Binding-site contacts:
Ligand atom C4 contacts residue TRP446 of chain 1.B at 4.5 Å (hydrophobic).
Ligand atom O5 contacts residue ASN439 of chain 1.B at 2.4 Å (h-bond).
Ligand atom C6 contacts residue ILE445 of chain 1.B at 4.2 Å (hydrophobic).
Ligand atom C2 contacts residue ASN439 of chain 1.B at 2.5 Å.
Ligand atom O4 contacts residue GLU447 of chain 1.B at 3.9 Å.
Ligand atom C8 contacts residue ASN439 of chain 1.B at 3.6 Å.
Ligand atom C8 contacts residue GLU447 of chain 1.B at 4.2 Å.
Ligand atom C7 contacts residue ASN439 of chain 1.B at 3.6 Å.
Ligand atom C8 contacts residue TRP446 of chain 1.B at 3.6 Å (hydrophobic).
Ligand atom C5 contacts residue TRP446 of chain 1.B at 4.0 Å (hydrophobic).
Ligand atom N2 contacts residue ASN439 of chain 1.B at 2.9 Å (h-bond).
Ligand atom C5 contacts residue GLU447 of chain 1.B at 4.2 Å.
Ligand atom C4 contacts residue ILE445 of chain 1.B at 3.8 Å (hydrophobic).
Ligand atom C1 contacts residue ILE445 of chain 1.B at 3.5 Å (hydrophobic).
Ligand atom O4 contacts residue ILE445 of chain 1.B at 4.0 Å.
Ligand atom C2 contacts residue ILE445 of chain 1.B at 4.1 Å (hydrophobic).
Ligand atom O4 contacts residue TRP446 of chain 1.B at 3.8 Å.
Ligand atom C5 contacts residue ASN439 of chain 1.B at 3.7 Å.
Ligand atom C3 contacts residue ILE445 of chain 1.B at 3.6 Å (hydrophobic).
Ligand atom C4 contacts residue GLU447 of chain 1.B at 4.4 Å.
Ligand atom C7 contacts residue TRP446 of chain 1.B at 3.5 Å (hydrophobic).
Ligand atom C1 contacts residue ASN439 of chain 1.B at 1.4 Å.
Ligand atom O7 contacts residue ASN439 of chain 1.B at 4.5 Å.
Ligand atom C3 contacts residue ASN439 of chain 1.B at 3.8 Å.
Ligand atom N2 contacts residue TRP446 of chain 1.B at 4.2 Å.
Ligand atom O6 contacts residue GLU447 of chain 1.B at 3.0 Å (salt-bridge).
Ligand atom C8 contacts residue ILE445 of chain 1.B at 3.0 Å (hydrophobic).
Ligand atom O5 contacts residue ILE445 of chain 1.B at 3.7 Å.
Ligand atom C6 contacts residue TRP446 of chain 1.B at 4.3 Å (hydrophobic).
Ligand atom C4 contacts residue ASN439 of chain 1.B at 4.2 Å.
Ligand atom O5 contacts residue GLU447 of chain 1.B at 3.8 Å.
Ligand atom O7 contacts residue TRP446 of chain 1.B at 3.4 Å.
Ligand atom C6 contacts residue GLU447 of chain 1.B at 3.8 Å.
Ligand atom C5 contacts residue ILE445 of chain 1.B at 3.2 Å (hydrophobic).
Ligand atom C7 contacts residue ILE445 of chain 1.B at 4.3 Å (hydrophobic).

Sequence of chain 1.B:
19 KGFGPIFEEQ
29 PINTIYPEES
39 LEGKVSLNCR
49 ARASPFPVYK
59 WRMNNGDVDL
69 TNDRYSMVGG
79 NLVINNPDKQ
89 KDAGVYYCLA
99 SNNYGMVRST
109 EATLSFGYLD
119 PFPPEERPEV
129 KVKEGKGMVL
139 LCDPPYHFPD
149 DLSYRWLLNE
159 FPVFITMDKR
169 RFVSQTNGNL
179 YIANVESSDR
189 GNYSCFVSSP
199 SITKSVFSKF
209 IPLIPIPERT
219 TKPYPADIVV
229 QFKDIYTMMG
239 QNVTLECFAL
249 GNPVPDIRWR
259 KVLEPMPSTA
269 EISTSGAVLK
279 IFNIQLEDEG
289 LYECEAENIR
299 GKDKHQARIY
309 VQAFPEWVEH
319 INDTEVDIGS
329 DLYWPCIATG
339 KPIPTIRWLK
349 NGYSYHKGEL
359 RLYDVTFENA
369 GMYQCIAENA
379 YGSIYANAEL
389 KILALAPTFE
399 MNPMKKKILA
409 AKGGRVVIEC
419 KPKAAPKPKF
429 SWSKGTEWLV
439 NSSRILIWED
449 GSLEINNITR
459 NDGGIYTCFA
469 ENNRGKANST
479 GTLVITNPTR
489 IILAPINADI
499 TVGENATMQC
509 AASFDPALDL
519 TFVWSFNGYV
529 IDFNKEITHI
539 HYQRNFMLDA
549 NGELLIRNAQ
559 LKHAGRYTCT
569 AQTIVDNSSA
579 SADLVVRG

This small molecule binds to this protein.
Small molecule (SMILES): CC(=O)N[C@H]1[C@H](O[C@H]2[C@H](O)[C@@H](NC(C)=O)CO[C@@H]2CO)O[C@H](CO)[C@@H](O[C@@H]2O[C@H](CO)[C@@H](O)[C@H](O[C@H]3O[C@H](CO)[C@@H](O)[C@H](O)[C@@H]3O)[C@@H]2O)[C@@H]1O